Sequence of chain 1.A:
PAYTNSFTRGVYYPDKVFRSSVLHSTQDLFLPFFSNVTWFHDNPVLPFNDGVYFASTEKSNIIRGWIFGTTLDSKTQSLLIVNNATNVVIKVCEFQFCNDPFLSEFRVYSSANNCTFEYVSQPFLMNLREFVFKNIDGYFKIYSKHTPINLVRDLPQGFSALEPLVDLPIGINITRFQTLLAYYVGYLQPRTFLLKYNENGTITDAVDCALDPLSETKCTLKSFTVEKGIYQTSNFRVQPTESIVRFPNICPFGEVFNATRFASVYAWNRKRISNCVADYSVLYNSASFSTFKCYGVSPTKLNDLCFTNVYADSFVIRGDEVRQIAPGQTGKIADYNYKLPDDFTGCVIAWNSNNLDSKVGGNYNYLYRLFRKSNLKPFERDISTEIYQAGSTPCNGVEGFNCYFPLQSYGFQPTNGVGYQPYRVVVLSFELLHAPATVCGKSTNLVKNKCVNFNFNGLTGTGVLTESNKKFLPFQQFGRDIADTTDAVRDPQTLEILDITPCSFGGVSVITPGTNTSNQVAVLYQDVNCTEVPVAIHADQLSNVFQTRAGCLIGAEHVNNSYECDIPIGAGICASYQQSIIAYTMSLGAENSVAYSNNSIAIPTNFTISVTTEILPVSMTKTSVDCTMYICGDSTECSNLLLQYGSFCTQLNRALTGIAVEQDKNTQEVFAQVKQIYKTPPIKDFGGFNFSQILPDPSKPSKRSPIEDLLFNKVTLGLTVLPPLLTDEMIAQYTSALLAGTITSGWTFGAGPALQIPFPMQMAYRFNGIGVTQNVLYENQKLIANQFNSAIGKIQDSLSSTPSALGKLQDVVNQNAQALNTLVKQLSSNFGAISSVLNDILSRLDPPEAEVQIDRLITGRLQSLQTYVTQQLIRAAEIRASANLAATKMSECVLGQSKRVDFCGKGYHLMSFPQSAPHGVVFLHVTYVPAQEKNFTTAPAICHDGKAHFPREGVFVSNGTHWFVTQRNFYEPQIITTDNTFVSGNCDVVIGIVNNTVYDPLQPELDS

Binding-site contacts:
Ligand atom C1 contacts residue ASN657 of chain 1.A at 1.4 Å.
Ligand atom C7 contacts residue ASN657 of chain 1.A at 3.4 Å.
Ligand atom C8 contacts residue ASN657 of chain 1.A at 4.5 Å.
Ligand atom O7 contacts residue ASN657 of chain 1.A at 3.4 Å (h-bond).
Ligand atom C5 contacts residue ASN657 of chain 1.A at 3.6 Å.
Ligand atom N2 contacts residue ASN657 of chain 1.A at 2.8 Å (h-bond).
Ligand atom C3 contacts residue ASN657 of chain 1.A at 3.8 Å.
Ligand atom C4 contacts residue ASN657 of chain 1.A at 4.2 Å.
Ligand atom O5 contacts residue ASN657 of chain 1.A at 2.4 Å (h-bond).
Ligand atom C2 contacts residue ASN657 of chain 1.A at 2.4 Å.

This protein binds this small molecule.
Small molecule (SMILES): CC(=O)N[C@@H]1[C@@H](O)[C@H](O)[C@@H](CO)O[C@H]1O